Binding-site contacts:
Ligand atom C2 contacts residue ASN5 of chain 1.A at 2.5 Å.
Ligand atom C4 contacts residue ASN5 of chain 1.A at 4.2 Å.
Ligand atom N2 contacts residue PHE3 of chain 1.A at 2.7 Å (h-bond).
Ligand atom C5 contacts residue ASP2 of chain 1.A at 4.2 Å.
Ligand atom C8 contacts residue PHE3 of chain 1.A at 3.4 Å (hydrophobic).
Ligand atom C3 contacts residue ASP2 of chain 1.A at 3.9 Å.
Ligand atom C5 contacts residue ASN154 of chain 1.A at 3.4 Å.
Ligand atom C6 contacts residue ASP2 of chain 1.A at 3.3 Å.
Ligand atom O5 contacts residue ASP2 of chain 1.A at 3.6 Å.
Ligand atom O5 contacts residue ASN5 of chain 1.A at 2.3 Å (h-bond).
Ligand atom O7 contacts residue ASN5 of chain 1.A at 4.2 Å.
Ligand atom C1 contacts residue PHE3 of chain 1.A at 3.7 Å (hydrophobic).
Ligand atom C2 contacts residue PHE3 of chain 1.A at 3.7 Å (hydrophobic).
Ligand atom O3 contacts residue ASP2 of chain 1.A at 2.7 Å (salt-bridge).
Ligand atom O6 contacts residue ASN154 of chain 1.A at 3.4 Å (h-bond).
Ligand atom N2 contacts residue ASN5 of chain 1.A at 2.9 Å (h-bond).
Ligand atom C3 contacts residue ASN5 of chain 1.A at 3.8 Å.
Ligand atom C3 contacts residue PHE3 of chain 1.A at 4.3 Å (hydrophobic).
Ligand atom N2 contacts residue ASP2 of chain 1.A at 3.8 Å.
Ligand atom C8 contacts residue ASN154 of chain 1.A at 4.1 Å.
Ligand atom C5 contacts residue ASN5 of chain 1.A at 3.6 Å.
Ligand atom O6 contacts residue ASP2 of chain 1.A at 2.6 Å (salt-bridge).
Ligand atom C6 contacts residue ASN154 of chain 1.A at 4.3 Å.
Ligand atom C7 contacts residue PHE3 of chain 1.A at 3.4 Å (hydrophobic).
Ligand atom C7 contacts residue ASP2 of chain 1.A at 3.8 Å.
Ligand atom C1 contacts residue ASN5 of chain 1.A at 1.4 Å.
Ligand atom C1 contacts residue ASN154 of chain 1.A at 4.0 Å.
Ligand atom O5 contacts residue ASN154 of chain 1.A at 3.7 Å.
Ligand atom C7 contacts residue ASN5 of chain 1.A at 3.8 Å.
Ligand atom C8 contacts residue ASP2 of chain 1.A at 3.7 Å.

A small-molecule ligand and the protein it binds are described below.
Small molecule (SMILES): CC(=O)N[C@H]1[C@H](O[C@H]2[C@H](O)[C@@H](NC(C)=O)CO[C@@H]2CO)O[C@H](CO)[C@@H](O)[C@@H]1O

Sequence of chain 1.A:
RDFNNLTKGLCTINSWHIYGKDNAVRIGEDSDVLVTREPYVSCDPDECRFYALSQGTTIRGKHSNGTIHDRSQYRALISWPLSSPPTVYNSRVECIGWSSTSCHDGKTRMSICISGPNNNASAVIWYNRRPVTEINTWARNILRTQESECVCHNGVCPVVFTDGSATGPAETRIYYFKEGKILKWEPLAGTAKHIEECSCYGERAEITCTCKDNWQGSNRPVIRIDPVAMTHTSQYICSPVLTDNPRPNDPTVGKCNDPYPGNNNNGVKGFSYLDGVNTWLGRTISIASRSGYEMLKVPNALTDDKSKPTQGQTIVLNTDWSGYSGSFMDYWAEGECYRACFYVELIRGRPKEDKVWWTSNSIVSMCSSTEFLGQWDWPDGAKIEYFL